Sequence of chain 12.C:
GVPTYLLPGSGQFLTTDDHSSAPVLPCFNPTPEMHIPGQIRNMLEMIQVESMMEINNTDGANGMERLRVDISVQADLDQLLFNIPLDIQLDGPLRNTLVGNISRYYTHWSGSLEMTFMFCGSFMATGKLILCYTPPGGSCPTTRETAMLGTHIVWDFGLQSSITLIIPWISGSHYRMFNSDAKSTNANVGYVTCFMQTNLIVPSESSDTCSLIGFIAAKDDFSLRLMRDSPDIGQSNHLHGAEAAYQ

Binding-site contacts:
Ligand atom C11 contacts residue ILE233 of chain 12.C at 3.8 Å (hydrophobic).
Ligand atom O4 contacts residue ASP232 of chain 12.C at 2.8 Å (salt-bridge).
Ligand atom C11 contacts residue PRO231 of chain 12.C at 4.0 Å (hydrophobic).
Ligand atom O4 contacts residue ASP91 of chain 12.C at 2.8 Å (salt-bridge).
Ligand atom C1 contacts residue ARG104 of chain 12.C at 3.7 Å.
Ligand atom N5 contacts residue ASN275 of chain 12.A at 3.5 Å (h-bond).
Ligand atom C4 contacts residue PRO231 of chain 12.C at 3.4 Å (hydrophobic).
Ligand atom O10 contacts residue ASN275 of chain 12.A at 2.9 Å (h-bond).
Ligand atom C4 contacts residue ARG104 of chain 12.C at 4.0 Å.
Ligand atom C6 contacts residue ASP91 of chain 12.C at 3.9 Å.
Ligand atom O6 contacts residue PRO274 of chain 12.A at 3.7 Å.
Ligand atom O10 contacts residue ARG270 of chain 12.A at 4.0 Å.
Ligand atom O6 contacts residue ASP91 of chain 12.C at 3.3 Å.
Ligand atom C4 contacts residue PRO274 of chain 12.A at 4.0 Å (hydrophobic).
Ligand atom C4 contacts residue ASP232 of chain 12.C at 3.5 Å.
Ligand atom O7 contacts residue SER180 of chain 12.C at 3.7 Å.
Ligand atom C3 contacts residue ARG95 of chain 12.C at 3.9 Å.
Ligand atom C3 contacts residue PRO274 of chain 12.A at 4.1 Å (hydrophobic).
Ligand atom C3 contacts residue ARG104 of chain 12.C at 3.9 Å.
Ligand atom C5 contacts residue PRO231 of chain 12.C at 3.6 Å (hydrophobic).
Ligand atom O3 contacts residue PRO274 of chain 12.A at 3.9 Å.
Ligand atom O7 contacts residue PRO274 of chain 12.A at 3.4 Å.
Ligand atom O1B contacts residue ARG104 of chain 12.C at 2.8 Å (salt-bridge).
Ligand atom C3 contacts residue ASP232 of chain 12.C at 4.1 Å.
Ligand atom C6 contacts residue PRO231 of chain 12.C at 4.0 Å (hydrophobic).
Ligand atom C10 contacts residue PRO231 of chain 12.C at 3.9 Å (hydrophobic).
Ligand atom C3 contacts residue PRO274 of chain 12.A at 3.8 Å (hydrophobic).
Ligand atom C11 contacts residue ASP232 of chain 12.C at 3.8 Å.
Ligand atom O4 contacts residue PRO231 of chain 12.C at 3.8 Å.
Ligand atom C10 contacts residue ASN275 of chain 12.A at 3.2 Å.
Ligand atom C11 contacts residue GLY234 of chain 12.C at 3.9 Å.
Ligand atom C4 contacts residue ASN275 of chain 12.A at 3.8 Å.
Ligand atom C5 contacts residue PRO274 of chain 12.A at 3.9 Å (hydrophobic).
Ligand atom O3 contacts residue ASP91 of chain 12.C at 4.0 Å.
Ligand atom C5 contacts residue ASN275 of chain 12.A at 3.5 Å.
Ligand atom O4 contacts residue ARG95 of chain 12.C at 3.6 Å.
Ligand atom N5 contacts residue PRO231 of chain 12.C at 2.9 Å (h-bond).
Ligand atom C4 contacts residue ASP91 of chain 12.C at 3.3 Å.
Ligand atom O3 contacts residue GLY282 of chain 12.A at 3.4 Å.
Ligand atom O4 contacts residue ASN275 of chain 12.A at 3.0 Å (h-bond).

This protein binds this small molecule.
Small molecule (SMILES): CC(=O)N[C@@H]1[C@@H](O)[C@H](O[C@@H]2O[C@H](CO[C@]3(C(=O)O)C[C@H](O)[C@@H](NC(C)=O)[C@H]([C@H](O)[C@H](O)CO)O3)[C@H](O)[C@H](O)[C@H]2O)[C@@H](CO)O[C@H]1O

Sequence of chain 12.A:
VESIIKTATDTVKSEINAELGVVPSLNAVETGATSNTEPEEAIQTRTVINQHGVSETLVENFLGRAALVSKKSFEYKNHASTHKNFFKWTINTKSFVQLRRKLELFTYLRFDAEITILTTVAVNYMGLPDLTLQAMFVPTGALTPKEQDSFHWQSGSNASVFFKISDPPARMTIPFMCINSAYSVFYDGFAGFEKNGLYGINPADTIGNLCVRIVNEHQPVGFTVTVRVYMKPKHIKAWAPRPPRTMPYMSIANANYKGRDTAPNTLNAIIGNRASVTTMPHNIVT